A protein and the small-molecule ligand that binds it are described below.
Small molecule (SMILES): NC(=O)C(=O)O

Binding-site contacts:
Ligand atom O3 contacts residue ARG271 of chain 1.A at 2.9 Å (salt-bridge).
Ligand atom O1 contacts residue ASN109 of chain 1.A at 3.0 Å (h-bond).
Ligand atom C2 contacts residue THR254 of chain 1.A at 3.6 Å.
Ligand atom C1 contacts residue ASN109 of chain 1.A at 3.8 Å.
Ligand atom C2 contacts residue NAP1 of chain 1.B at 3.4 Å.
Ligand atom O2 contacts residue THR254 of chain 1.A at 3.5 Å (h-bond).
Ligand atom O3 contacts residue NAP1 of chain 1.B at 3.7 Å.
Ligand atom O2 contacts residue NAP1 of chain 1.B at 3.5 Å.
Ligand atom O3 contacts residue SER255 of chain 1.A at 2.7 Å (h-bond).
Ligand atom O1 contacts residue ASN190 of chain 1.A at 3.0 Å (h-bond).
Ligand atom O3 contacts residue THR254 of chain 1.A at 3.7 Å.
Ligand atom N1 contacts residue LYS186 of chain 1.A at 4.3 Å.
Ligand atom C2 contacts residue ARG271 of chain 1.A at 3.9 Å.
Ligand atom N1 contacts residue CYS133 of chain 1.A at 3.0 Å (h-bond).
Ligand atom O3 contacts residue ASN190 of chain 1.A at 3.8 Å.
Ligand atom C1 contacts residue LYS186 of chain 1.A at 3.9 Å.
Ligand atom O1 contacts residue LYS186 of chain 1.A at 2.7 Å (salt-bridge).
Ligand atom O3 contacts residue ASN109 of chain 1.A at 3.1 Å (h-bond).
Ligand atom C1 contacts residue CYS133 of chain 1.A at 4.1 Å (hydrophobic).
Ligand atom O2 contacts residue SER255 of chain 1.A at 2.8 Å (h-bond).
Ligand atom O1 contacts residue NAP1 of chain 1.B at 3.2 Å.
Ligand atom C2 contacts residue SER255 of chain 1.A at 3.5 Å.
Ligand atom C2 contacts residue ASN109 of chain 1.A at 3.9 Å.
Ligand atom N1 contacts residue NAP1 of chain 1.B at 3.2 Å.
Ligand atom C1 contacts residue ASN190 of chain 1.A at 3.7 Å.
Ligand atom C1 contacts residue NAP1 of chain 1.B at 3.1 Å.
Ligand atom C2 contacts residue ASN190 of chain 1.A at 4.0 Å.

Sequence of chain 1.A:
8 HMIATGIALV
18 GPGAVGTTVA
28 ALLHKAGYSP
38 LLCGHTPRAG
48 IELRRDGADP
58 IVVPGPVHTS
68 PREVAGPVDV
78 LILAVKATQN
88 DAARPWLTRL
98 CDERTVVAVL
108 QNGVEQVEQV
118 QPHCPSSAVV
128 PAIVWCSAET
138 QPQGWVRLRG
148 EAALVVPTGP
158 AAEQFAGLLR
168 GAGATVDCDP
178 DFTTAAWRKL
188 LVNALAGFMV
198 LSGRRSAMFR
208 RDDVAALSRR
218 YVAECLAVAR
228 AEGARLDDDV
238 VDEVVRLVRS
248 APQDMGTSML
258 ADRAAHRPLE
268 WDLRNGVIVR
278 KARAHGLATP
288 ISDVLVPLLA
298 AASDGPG